Binding-site contacts:
Ligand atom O4 contacts residue LEU54 of chain 1.A at 4.2 Å.
Ligand atom C5 contacts residue TYR29 of chain 1.A at 3.6 Å (hydrophobic).
Ligand atom C3 contacts residue LEU54 of chain 1.A at 4.0 Å (hydrophobic).
Ligand atom C4 contacts residue XYS1 of chain 1.V at 4.3 Å.
Ligand atom O5 contacts residue TYR29 of chain 1.A at 3.7 Å.
Ligand atom O1 contacts residue ILE1 of chain 1.A at 4.1 Å.
Ligand atom O4 contacts residue SER53 of chain 1.A at 3.9 Å.
Ligand atom C2 contacts residue XYS1 of chain 1.V at 4.5 Å.
Ligand atom C2 contacts residue LEU54 of chain 1.A at 4.3 Å (hydrophobic).
Ligand atom C4 contacts residue TYR29 of chain 1.A at 4.2 Å (hydrophobic).
Ligand atom O3 contacts residue SER53 of chain 1.A at 3.5 Å.
Ligand atom O3 contacts residue XYS1 of chain 1.V at 2.9 Å (h-bond).
Ligand atom O3 contacts residue GLY52 of chain 1.A at 4.2 Å.
Ligand atom O5 contacts residue ILE1 of chain 1.A at 4.0 Å.
Ligand atom O4 contacts residue XYS1 of chain 1.V at 4.0 Å.
Ligand atom C4 contacts residue LEU54 of chain 1.A at 4.0 Å (hydrophobic).
Ligand atom O3 contacts residue LEU54 of chain 1.A at 2.9 Å (h-bond).
Ligand atom C3 contacts residue XYS1 of chain 1.V at 3.4 Å.
Ligand atom O2 contacts residue XYS1 of chain 1.V at 4.3 Å.

Sequence of chain 1.A:
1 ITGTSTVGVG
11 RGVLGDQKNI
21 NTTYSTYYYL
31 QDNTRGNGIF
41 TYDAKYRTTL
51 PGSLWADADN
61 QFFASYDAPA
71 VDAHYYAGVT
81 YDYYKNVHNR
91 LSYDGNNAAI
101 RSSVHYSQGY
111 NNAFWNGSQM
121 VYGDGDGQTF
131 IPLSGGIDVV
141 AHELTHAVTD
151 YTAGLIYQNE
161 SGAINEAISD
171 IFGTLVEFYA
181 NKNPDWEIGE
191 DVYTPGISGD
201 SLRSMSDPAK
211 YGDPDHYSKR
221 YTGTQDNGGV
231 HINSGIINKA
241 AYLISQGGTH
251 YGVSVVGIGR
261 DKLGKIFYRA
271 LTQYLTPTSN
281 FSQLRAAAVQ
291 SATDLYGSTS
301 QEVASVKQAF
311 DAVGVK

This protein binds this small molecule.
Small molecule (SMILES): O[C@@H]1[C@@H](O)[C@H](O)OC[C@H]1O